Sequence of chain 2.A:
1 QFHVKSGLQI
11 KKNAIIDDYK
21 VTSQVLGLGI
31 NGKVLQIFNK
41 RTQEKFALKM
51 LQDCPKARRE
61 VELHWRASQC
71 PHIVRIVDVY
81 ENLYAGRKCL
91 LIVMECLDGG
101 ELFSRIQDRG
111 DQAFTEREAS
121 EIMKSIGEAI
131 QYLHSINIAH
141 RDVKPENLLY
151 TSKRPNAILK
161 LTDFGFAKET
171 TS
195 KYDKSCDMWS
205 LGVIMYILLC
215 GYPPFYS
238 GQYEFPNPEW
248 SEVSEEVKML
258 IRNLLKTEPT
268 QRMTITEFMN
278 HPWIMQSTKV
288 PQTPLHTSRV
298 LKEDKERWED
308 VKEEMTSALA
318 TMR

Binding-site contacts:
Ligand atom C21 contacts residue ASP98 of chain 2.A at 3.2 Å.
Ligand atom C2 contacts residue ASN147 of chain 2.A at 3.6 Å.
Ligand atom N23 contacts residue LEU26 of chain 2.A at 3.6 Å.
Ligand atom C11 contacts residue LEU97 of chain 2.A at 3.9 Å (hydrophobic).
Ligand atom C21 contacts residue LEU26 of chain 2.A at 3.6 Å (hydrophobic).
Ligand atom C24 contacts residue LEU97 of chain 2.A at 3.5 Å (hydrophobic).
Ligand atom C19 contacts residue LEU26 of chain 2.A at 3.6 Å (hydrophobic).
Ligand atom C22 contacts residue ASP98 of chain 2.A at 3.2 Å.
Ligand atom C3 contacts residue GLY29 of chain 2.A at 3.8 Å.
Ligand atom N12 contacts residue LEU97 of chain 2.A at 3.0 Å (h-bond).
Ligand atom C25 contacts residue ASP163 of chain 2.A at 3.6 Å.
Ligand atom N27 contacts residue ASP163 of chain 2.A at 3.5 Å.
Ligand atom C20 contacts residue LEU26 of chain 2.A at 3.7 Å (hydrophobic).
Ligand atom N4 contacts residue GLY27 of chain 2.A at 3.7 Å.
Ligand atom C1 contacts residue LEU149 of chain 2.A at 3.9 Å (hydrophobic).
Ligand atom S7 contacts residue THR162 of chain 2.A at 3.3 Å (h-bond).
Ligand atom C24 contacts residue LEU26 of chain 2.A at 3.6 Å (hydrophobic).
Ligand atom C19 contacts residue LEU97 of chain 2.A at 3.4 Å (hydrophobic).
Ligand atom O26 contacts residue ASP163 of chain 2.A at 3.2 Å.
Ligand atom N23 contacts residue ASP98 of chain 2.A at 3.4 Å.
Ligand atom C18 contacts residue LEU26 of chain 2.A at 3.7 Å (hydrophobic).
Ligand atom C6 contacts residue THR162 of chain 2.A at 3.6 Å.
Ligand atom N27 contacts residue ASN147 of chain 2.A at 3.4 Å (h-bond).
Ligand atom C20 contacts residue CYS96 of chain 2.A at 3.9 Å (hydrophobic).
Ligand atom C1 contacts residue ASN147 of chain 2.A at 3.0 Å.
Ligand atom C25 contacts residue THR162 of chain 2.A at 3.7 Å.
Ligand atom C1 contacts residue THR162 of chain 2.A at 3.9 Å.
Ligand atom C1 contacts residue GLU146 of chain 2.A at 3.9 Å.
Ligand atom C19 contacts residue CYS96 of chain 2.A at 3.3 Å (hydrophobic).
Ligand atom S7 contacts residue MET94 of chain 2.A at 3.8 Å.
Ligand atom N12 contacts residue CYS96 of chain 2.A at 3.7 Å.
Ligand atom C3 contacts residue GLY27 of chain 2.A at 3.8 Å.
Ligand atom O26 contacts residue LYS49 of chain 2.A at 3.8 Å.
Ligand atom C10 contacts residue ALA47 of chain 2.A at 3.6 Å (hydrophobic).
Ligand atom C13 contacts residue LEU97 of chain 2.A at 3.6 Å (hydrophobic).
Ligand atom N4 contacts residue VAL34 of chain 2.A at 3.6 Å.
Ligand atom C20 contacts residue ASP98 of chain 2.A at 3.9 Å.
Ligand atom C18 contacts residue LEU97 of chain 2.A at 3.4 Å (hydrophobic).
Ligand atom C10 contacts residue GLU95 of chain 2.A at 3.7 Å.
Ligand atom C5 contacts residue VAL34 of chain 2.A at 3.8 Å (hydrophobic).

A small-molecule ligand and the protein it binds are described below.
Small molecule (SMILES): Cc1ccc(-c2ccc3c(ccc4sc5c(c43)NC[C@@H](C)NC5=O)n2)cn1